This small molecule binds to this protein.
Small molecule (SMILES): O=C(c1ccco1)N1CCN(C(=O)C2CC2)CC1

Binding-site contacts:
Ligand atom C01 contacts residue ALA111 of chain 1.A at 3.7 Å (hydrophobic).
Ligand atom C05 contacts residue ASP112 of chain 1.A at 4.1 Å.
Ligand atom C10 contacts residue ALA51 of chain 1.A at 3.7 Å (hydrophobic).
Ligand atom C09 contacts residue THR106 of chain 1.A at 3.9 Å.
Ligand atom O15 contacts residue VAL38 of chain 1.A at 3.4 Å.
Ligand atom C13 contacts residue LEU108 of chain 1.A at 3.9 Å (hydrophobic).
Ligand atom C03 contacts residue LEU167 of chain 1.A at 4.2 Å (hydrophobic).
Ligand atom C17 contacts residue ALA51 of chain 1.A at 3.7 Å (hydrophobic).
Ligand atom C10 contacts residue HIS107 of chain 1.A at 3.8 Å.
Ligand atom O07 contacts residue MET109 of chain 1.A at 3.0 Å (h-bond).
Ligand atom C17 contacts residue LYS53 of chain 1.A at 3.7 Å.
Ligand atom C06 contacts residue MET109 of chain 1.A at 4.0 Å (hydrophobic).
Ligand atom C14 contacts residue VAL38 of chain 1.A at 4.1 Å (hydrophobic).
Ligand atom C03 contacts residue LEU108 of chain 1.A at 4.2 Å (hydrophobic).
Ligand atom C16 contacts residue THR106 of chain 1.A at 3.5 Å.
Ligand atom C09 contacts residue ILE84 of chain 1.A at 4.1 Å (hydrophobic).
Ligand atom C18 contacts residue THR106 of chain 1.A at 4.2 Å.
Ligand atom C12 contacts residue TYR35 of chain 1.A at 4.1 Å (hydrophobic).
Ligand atom N11 contacts residue THR106 of chain 1.A at 4.1 Å.
Ligand atom O04 contacts residue LEU167 of chain 1.A at 3.4 Å.
Ligand atom O07 contacts residue ALA157 of chain 1.A at 4.2 Å.
Ligand atom C01 contacts residue TYR35 of chain 1.A at 3.7 Å (hydrophobic).
Ligand atom C01 contacts residue ASP112 of chain 1.A at 3.8 Å.
Ligand atom O15 contacts residue TYR35 of chain 1.A at 4.0 Å.
Ligand atom N11 contacts residue ALA51 of chain 1.A at 4.2 Å.
Ligand atom C18 contacts residue LYS53 of chain 1.A at 3.5 Å.
Ligand atom C05 contacts residue TYR35 of chain 1.A at 3.2 Å (hydrophobic).
Ligand atom C02 contacts residue MET109 of chain 1.A at 3.8 Å (hydrophobic).
Ligand atom N08 contacts residue LEU108 of chain 1.A at 3.9 Å.
Ligand atom O07 contacts residue LEU108 of chain 1.A at 3.5 Å.
Ligand atom C02 contacts residue ALA111 of chain 1.A at 4.2 Å (hydrophobic).
Ligand atom C17 contacts residue LEU104 of chain 1.A at 4.0 Å (hydrophobic).
Ligand atom C05 contacts residue LEU167 of chain 1.A at 4.0 Å (hydrophobic).
Ligand atom C10 contacts residue THR106 of chain 1.A at 3.1 Å.
Ligand atom C13 contacts residue TYR35 of chain 1.A at 4.1 Å (hydrophobic).
Ligand atom C06 contacts residue LEU108 of chain 1.A at 3.6 Å (hydrophobic).
Ligand atom C09 contacts residue LEU167 of chain 1.A at 4.0 Å (hydrophobic).
Ligand atom C17 contacts residue THR106 of chain 1.A at 3.7 Å.
Ligand atom C09 contacts residue HIS107 of chain 1.A at 3.7 Å.
Ligand atom O04 contacts residue TYR35 of chain 1.A at 3.7 Å.

Sequence of chain 1.A:
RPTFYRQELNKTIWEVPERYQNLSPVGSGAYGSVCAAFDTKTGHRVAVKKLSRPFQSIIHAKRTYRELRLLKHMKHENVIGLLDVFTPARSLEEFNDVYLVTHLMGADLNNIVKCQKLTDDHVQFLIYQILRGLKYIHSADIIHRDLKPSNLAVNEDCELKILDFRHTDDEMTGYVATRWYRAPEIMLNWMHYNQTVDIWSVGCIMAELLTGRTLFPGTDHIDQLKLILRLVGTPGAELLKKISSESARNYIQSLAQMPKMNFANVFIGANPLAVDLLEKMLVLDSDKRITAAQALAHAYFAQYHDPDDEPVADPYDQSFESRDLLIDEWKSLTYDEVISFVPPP